Binding-site contacts:
Ligand atom C6 contacts residue LEU123 of chain 1.A at 4.2 Å (hydrophobic).
Ligand atom O4 contacts residue ASN180 of chain 1.A at 3.1 Å (h-bond).
Ligand atom O3 contacts residue NAG1 of chain 1.D at 3.2 Å (h-bond).
Ligand atom C4 contacts residue ASN144 of chain 1.A at 4.2 Å.
Ligand atom O5 contacts residue NAG1 of chain 1.D at 3.6 Å.
Ligand atom C6 contacts residue TRP12 of chain 1.A at 3.5 Å (hydrophobic).
Ligand atom C4 contacts residue GLY181 of chain 1.A at 4.1 Å.
Ligand atom C5 contacts residue ASN144 of chain 1.A at 3.6 Å.
Ligand atom O5 contacts residue LEU123 of chain 1.A at 3.9 Å.
Ligand atom O3 contacts residue CYS122 of chain 1.A at 4.1 Å.
Ligand atom C3 contacts residue ASN144 of chain 1.A at 3.8 Å.
Ligand atom C2 contacts residue GLN121 of chain 1.A at 3.9 Å.
Ligand atom C7 contacts residue GLN121 of chain 1.A at 3.8 Å.
Ligand atom C3 contacts residue VAL178 of chain 1.A at 3.9 Å (hydrophobic).
Ligand atom O3 contacts residue ASN180 of chain 1.A at 2.7 Å (h-bond).
Ligand atom C4 contacts residue NAG1 of chain 1.D at 3.5 Å.
Ligand atom O4 contacts residue CYS179 of chain 1.A at 3.9 Å.
Ligand atom O4 contacts residue NAG1 of chain 1.D at 2.5 Å.
Ligand atom C1 contacts residue NAG1 of chain 1.D at 4.0 Å.
Ligand atom C7 contacts residue ASN144 of chain 1.A at 3.3 Å.
Ligand atom O5 contacts residue ASN144 of chain 1.A at 2.3 Å (h-bond).
Ligand atom O2 contacts residue GLN121 of chain 1.A at 3.4 Å (h-bond).
Ligand atom C4 contacts residue ASN180 of chain 1.A at 3.7 Å.
Ligand atom C6 contacts residue NAG1 of chain 1.D at 3.8 Å.
Ligand atom C3 contacts residue GLN121 of chain 1.A at 3.3 Å.
Ligand atom C2 contacts residue ASN144 of chain 1.A at 2.4 Å.
Ligand atom C1 contacts residue ASN144 of chain 1.A at 1.4 Å.
Ligand atom O3 contacts residue VAL178 of chain 1.A at 4.0 Å.
Ligand atom C4 contacts residue VAL178 of chain 1.A at 3.5 Å (hydrophobic).
Ligand atom N2 contacts residue ASN144 of chain 1.A at 2.9 Å (h-bond).
Ligand atom O4 contacts residue GLY181 of chain 1.A at 2.8 Å (h-bond).
Ligand atom C3 contacts residue NAG1 of chain 1.D at 3.9 Å.
Ligand atom C6 contacts residue VAL178 of chain 1.A at 4.0 Å (hydrophobic).
Ligand atom O4 contacts residue VAL178 of chain 1.A at 4.2 Å.
Ligand atom C3 contacts residue ASN180 of chain 1.A at 3.8 Å.
Ligand atom O7 contacts residue GLN121 of chain 1.A at 2.7 Å (h-bond).
Ligand atom O3 contacts residue CYS179 of chain 1.A at 3.5 Å.
Ligand atom O7 contacts residue ASN144 of chain 1.A at 2.9 Å (h-bond).
Ligand atom C3 contacts residue CYS122 of chain 1.A at 4.2 Å (hydrophobic).
Ligand atom O3 contacts residue GLN121 of chain 1.A at 2.6 Å (h-bond).

The small molecule below binds the protein below.
Small molecule (SMILES): CC(=O)N[C@H]1CO[C@H](CO[C@@H]2O[C@@H](C)[C@@H](O)[C@@H](O)[C@@H]2O)[C@@H](O)[C@@H]1O

Sequence of chain 1.A:
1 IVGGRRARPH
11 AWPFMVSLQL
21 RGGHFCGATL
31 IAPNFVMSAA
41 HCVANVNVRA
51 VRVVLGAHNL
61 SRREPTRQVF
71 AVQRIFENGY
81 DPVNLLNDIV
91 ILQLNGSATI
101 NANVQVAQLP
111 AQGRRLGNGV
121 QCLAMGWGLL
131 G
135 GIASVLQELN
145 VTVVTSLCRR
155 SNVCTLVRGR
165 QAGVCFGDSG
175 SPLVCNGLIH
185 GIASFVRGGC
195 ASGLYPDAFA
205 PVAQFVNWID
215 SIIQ